Sequence of chain 1.D:
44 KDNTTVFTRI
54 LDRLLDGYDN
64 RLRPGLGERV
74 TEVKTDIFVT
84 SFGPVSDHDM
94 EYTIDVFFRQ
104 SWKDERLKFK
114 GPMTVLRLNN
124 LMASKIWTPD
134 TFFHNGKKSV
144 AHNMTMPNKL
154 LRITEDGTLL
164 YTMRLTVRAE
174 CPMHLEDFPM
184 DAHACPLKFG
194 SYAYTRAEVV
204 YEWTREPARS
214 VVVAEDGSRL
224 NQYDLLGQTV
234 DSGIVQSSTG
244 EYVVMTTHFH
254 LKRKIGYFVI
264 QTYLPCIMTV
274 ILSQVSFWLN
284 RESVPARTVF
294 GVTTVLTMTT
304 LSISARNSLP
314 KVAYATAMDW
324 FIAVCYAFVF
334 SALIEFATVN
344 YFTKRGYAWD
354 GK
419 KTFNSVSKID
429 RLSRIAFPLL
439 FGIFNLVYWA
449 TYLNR

Sequence of chain 1.A:
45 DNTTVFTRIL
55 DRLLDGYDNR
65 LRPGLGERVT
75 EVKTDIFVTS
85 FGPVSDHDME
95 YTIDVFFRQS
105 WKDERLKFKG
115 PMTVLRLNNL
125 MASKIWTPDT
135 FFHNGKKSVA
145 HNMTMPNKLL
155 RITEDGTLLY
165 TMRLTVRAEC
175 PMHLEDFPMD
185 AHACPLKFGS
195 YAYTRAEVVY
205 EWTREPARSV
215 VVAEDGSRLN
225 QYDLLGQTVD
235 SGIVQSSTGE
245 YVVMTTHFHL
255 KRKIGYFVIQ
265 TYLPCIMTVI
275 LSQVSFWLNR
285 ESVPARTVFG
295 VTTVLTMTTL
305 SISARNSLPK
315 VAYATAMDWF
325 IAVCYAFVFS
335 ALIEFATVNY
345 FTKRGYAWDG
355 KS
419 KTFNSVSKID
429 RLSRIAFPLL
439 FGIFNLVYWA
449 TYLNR

Binding-site contacts:
Ligand atom C2 contacts residue MAN5 of chain 1.G at 3.9 Å.
Ligand atom O6 contacts residue SER127 of chain 1.A at 3.5 Å (h-bond).
Ligand atom O6 contacts residue MET149 of chain 1.D at 4.3 Å.
Ligand atom O5 contacts residue PRO150 of chain 1.D at 3.9 Å.
Ligand atom C3 contacts residue MAN5 of chain 1.G at 3.4 Å.
Ligand atom C5 contacts residue PRO150 of chain 1.D at 4.0 Å (hydrophobic).
Ligand atom C4 contacts residue LEU124 of chain 1.A at 4.4 Å (hydrophobic).
Ligand atom O3 contacts residue MAN5 of chain 1.G at 4.0 Å.
Ligand atom C1 contacts residue MAN5 of chain 1.G at 4.1 Å.
Ligand atom C6 contacts residue SER127 of chain 1.A at 3.8 Å.
Ligand atom O6 contacts residue THR148 of chain 1.D at 4.3 Å.
Ligand atom C1 contacts residue PRO150 of chain 1.D at 4.0 Å (hydrophobic).
Ligand atom C6 contacts residue LEU124 of chain 1.A at 4.3 Å (hydrophobic).
Ligand atom O4 contacts residue LEU124 of chain 1.A at 3.6 Å.
Ligand atom N2 contacts residue MAN5 of chain 1.G at 3.5 Å (h-bond).
Ligand atom C3 contacts residue ASP114 of chain 1.E at 4.2 Å.
Ligand atom C4 contacts residue ASN146 of chain 1.D at 4.3 Å.
Ligand atom O6 contacts residue ASN146 of chain 1.D at 4.1 Å.
Ligand atom O3 contacts residue ASP114 of chain 1.E at 4.4 Å.
Ligand atom C7 contacts residue MAN4 of chain 1.G at 4.4 Å.
Ligand atom O7 contacts residue ASN146 of chain 1.D at 3.6 Å (h-bond).
Ligand atom N2 contacts residue ASP114 of chain 1.E at 4.1 Å.
Ligand atom C3 contacts residue ASN146 of chain 1.D at 3.8 Å.
Ligand atom C5 contacts residue ASN146 of chain 1.D at 3.7 Å.
Ligand atom C8 contacts residue MAN5 of chain 1.G at 4.2 Å.
Ligand atom O3 contacts residue GLN115 of chain 1.E at 3.6 Å (h-bond).
Ligand atom N2 contacts residue ASN146 of chain 1.D at 2.8 Å (h-bond).
Ligand atom C8 contacts residue MAN4 of chain 1.G at 3.3 Å.
Ligand atom C2 contacts residue ASN146 of chain 1.D at 2.5 Å.
Ligand atom C8 contacts residue ASN146 of chain 1.D at 4.3 Å.
Ligand atom O6 contacts residue PRO150 of chain 1.D at 3.3 Å.
Ligand atom O5 contacts residue ASN146 of chain 1.D at 2.5 Å (h-bond).
Ligand atom C7 contacts residue ASN146 of chain 1.D at 3.3 Å.
Ligand atom C6 contacts residue PRO150 of chain 1.D at 4.3 Å (hydrophobic).
Ligand atom C4 contacts residue MAN5 of chain 1.G at 4.5 Å.
Ligand atom C1 contacts residue ASN146 of chain 1.D at 1.4 Å.

A small-molecule ligand and the protein it binds are described below.
Small molecule (SMILES): CC(=O)N[C@H]1[C@H](O[C@H]2[C@H](O)[C@@H](NC(C)=O)CO[C@@H]2CO)O[C@H](CO)[C@@H](O[C@@H]2O[C@H](CO[C@H]3O[C@H](CO)[C@@H](O)[C@H](O)[C@@H]3O)[C@@H](O)[C@H](O[C@H]3O[C@H](CO)[C@@H](O)[C@H](O)[C@@H]3O)[C@@H]2O)[C@@H]1O

Sequence of chain 1.E:
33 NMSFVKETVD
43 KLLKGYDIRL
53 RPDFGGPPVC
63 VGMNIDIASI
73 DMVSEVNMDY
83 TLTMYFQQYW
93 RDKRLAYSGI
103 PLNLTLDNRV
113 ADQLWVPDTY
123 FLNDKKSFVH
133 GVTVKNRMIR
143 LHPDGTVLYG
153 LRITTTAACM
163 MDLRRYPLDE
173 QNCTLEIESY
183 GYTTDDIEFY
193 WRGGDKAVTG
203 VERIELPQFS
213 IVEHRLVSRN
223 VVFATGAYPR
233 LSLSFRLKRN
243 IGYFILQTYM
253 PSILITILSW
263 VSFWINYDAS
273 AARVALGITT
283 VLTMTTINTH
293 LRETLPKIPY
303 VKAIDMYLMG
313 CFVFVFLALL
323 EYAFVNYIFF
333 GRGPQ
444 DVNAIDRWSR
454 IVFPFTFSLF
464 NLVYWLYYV